A small-molecule ligand and the protein it binds are described below.
Small molecule (SMILES): CC(=O)N[C@@H]1[C@@H](O)[C@H](O)[C@@H](CO)O[C@H]1O

Sequence of chain 31.A:
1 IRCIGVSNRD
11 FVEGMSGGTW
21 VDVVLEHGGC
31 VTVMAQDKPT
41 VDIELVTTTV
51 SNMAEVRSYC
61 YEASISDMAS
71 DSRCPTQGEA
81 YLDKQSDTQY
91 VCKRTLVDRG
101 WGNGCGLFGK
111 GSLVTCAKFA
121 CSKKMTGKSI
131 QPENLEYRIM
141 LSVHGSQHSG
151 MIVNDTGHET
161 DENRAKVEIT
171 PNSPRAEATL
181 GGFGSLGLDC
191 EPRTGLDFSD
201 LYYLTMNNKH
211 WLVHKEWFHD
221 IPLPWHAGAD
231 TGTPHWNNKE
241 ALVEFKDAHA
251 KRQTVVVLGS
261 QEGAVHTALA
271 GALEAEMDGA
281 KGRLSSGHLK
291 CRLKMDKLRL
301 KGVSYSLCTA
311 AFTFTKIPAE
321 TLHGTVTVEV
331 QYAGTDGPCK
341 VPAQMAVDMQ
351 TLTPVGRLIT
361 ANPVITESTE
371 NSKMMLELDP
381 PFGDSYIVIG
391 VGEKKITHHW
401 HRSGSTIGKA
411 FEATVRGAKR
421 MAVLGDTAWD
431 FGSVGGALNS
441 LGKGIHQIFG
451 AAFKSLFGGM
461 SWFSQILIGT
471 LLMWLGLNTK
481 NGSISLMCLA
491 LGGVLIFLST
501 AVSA

Binding-site contacts:
Ligand atom C8 contacts residue ASN154 of chain 31.A at 2.8 Å.
Ligand atom C1 contacts residue THR156 of chain 31.A at 3.2 Å.
Ligand atom C3 contacts residue THR156 of chain 31.A at 4.5 Å.
Ligand atom O5 contacts residue THR156 of chain 31.A at 3.9 Å.
Ligand atom C4 contacts residue ASN154 of chain 31.A at 4.3 Å.
Ligand atom C2 contacts residue THR156 of chain 31.A at 4.2 Å.
Ligand atom N2 contacts residue ASN154 of chain 31.A at 2.9 Å (h-bond).
Ligand atom O5 contacts residue MET151 of chain 31.A at 3.9 Å.
Ligand atom O5 contacts residue ASN154 of chain 31.A at 2.3 Å (h-bond).
Ligand atom C1 contacts residue ASN154 of chain 31.A at 1.4 Å.
Ligand atom C5 contacts residue ASN154 of chain 31.A at 3.7 Å.
Ligand atom C5 contacts residue THR156 of chain 31.A at 4.1 Å.
Ligand atom O7 contacts residue ASN154 of chain 31.A at 4.3 Å.
Ligand atom C6 contacts residue MET151 of chain 31.A at 4.0 Å (hydrophobic).
Ligand atom C3 contacts residue ASN154 of chain 31.A at 3.8 Å.
Ligand atom N2 contacts residue THR156 of chain 31.A at 4.3 Å.
Ligand atom C2 contacts residue ASN154 of chain 31.A at 2.5 Å.
Ligand atom C7 contacts residue ASN154 of chain 31.A at 3.3 Å.
Ligand atom O6 contacts residue MET151 of chain 31.A at 4.0 Å.